This small molecule binds to this protein.
Small molecule (SMILES): CC(=O)N[C@H]1[C@H](O[C@H]2[C@H](O)[C@@H](NC(C)=O)CO[C@@H]2CO)O[C@H](CO)[C@@H](O)[C@@H]1O

Sequence of chain 1.D:
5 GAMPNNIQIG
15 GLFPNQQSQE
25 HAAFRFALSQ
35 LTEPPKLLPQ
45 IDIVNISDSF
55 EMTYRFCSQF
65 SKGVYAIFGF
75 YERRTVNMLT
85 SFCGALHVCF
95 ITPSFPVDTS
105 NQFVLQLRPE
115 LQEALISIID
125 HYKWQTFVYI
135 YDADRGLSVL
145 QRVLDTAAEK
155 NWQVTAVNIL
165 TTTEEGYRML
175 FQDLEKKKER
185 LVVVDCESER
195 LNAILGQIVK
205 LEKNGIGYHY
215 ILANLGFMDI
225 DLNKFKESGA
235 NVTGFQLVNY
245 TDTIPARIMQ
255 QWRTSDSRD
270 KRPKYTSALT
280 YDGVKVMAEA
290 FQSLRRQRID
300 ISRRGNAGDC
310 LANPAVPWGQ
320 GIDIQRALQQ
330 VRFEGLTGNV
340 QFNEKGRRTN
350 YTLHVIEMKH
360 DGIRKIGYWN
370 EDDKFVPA

Binding-site contacts:
Ligand atom C2 contacts residue ASN349 of chain 1.D at 2.5 Å.
Ligand atom O7 contacts residue ASN349 of chain 1.D at 3.8 Å.
Ligand atom C7 contacts residue ASN349 of chain 1.D at 3.5 Å.
Ligand atom C1 contacts residue ASN349 of chain 1.D at 1.4 Å.
Ligand atom O7 contacts residue GLN340 of chain 1.D at 3.3 Å (h-bond).
Ligand atom C7 contacts residue GLN340 of chain 1.D at 4.4 Å.
Ligand atom C1 contacts residue GLN340 of chain 1.D at 4.5 Å.
Ligand atom C2 contacts residue GLN340 of chain 1.D at 4.3 Å.
Ligand atom C3 contacts residue ARG331 of chain 1.D at 4.1 Å.
Ligand atom O5 contacts residue GLN340 of chain 1.D at 4.0 Å.
Ligand atom C4 contacts residue ASN349 of chain 1.D at 3.7 Å.
Ligand atom C6 contacts residue ASN338 of chain 1.D at 3.5 Å.
Ligand atom C5 contacts residue ASN338 of chain 1.D at 4.4 Å.
Ligand atom N2 contacts residue ASN349 of chain 1.D at 3.2 Å (h-bond).
Ligand atom O7 contacts residue ARG331 of chain 1.D at 3.6 Å.
Ligand atom C3 contacts residue ASN349 of chain 1.D at 3.6 Å.
Ligand atom O3 contacts residue ARG331 of chain 1.D at 3.7 Å.
Ligand atom C4 contacts residue ARG331 of chain 1.D at 4.2 Å.
Ligand atom O5 contacts residue ASN338 of chain 1.D at 3.7 Å.
Ligand atom O6 contacts residue ASN338 of chain 1.D at 4.2 Å.
Ligand atom C5 contacts residue ASN349 of chain 1.D at 2.9 Å.
Ligand atom C8 contacts residue ASN349 of chain 1.D at 4.1 Å.
Ligand atom C7 contacts residue ARG331 of chain 1.D at 4.5 Å.
Ligand atom O5 contacts residue ASN349 of chain 1.D at 1.5 Å (h-bond).
Ligand atom C2 contacts residue ARG331 of chain 1.D at 3.8 Å.
Ligand atom C6 contacts residue ASN349 of chain 1.D at 3.8 Å.